The protein below binds the small molecule below.
Small molecule (SMILES): CC(C)C[C@H](NC(=O)[C@H](Cc1ccccc1)NC(=O)c1cnccn1)B(O)O

Binding-site contacts:
Ligand atom O8 contacts residue ALA49 of chain 1.Y at 3.2 Å (h-bond).
Ligand atom C5 contacts residue ASP126 of chain 1.Z at 3.5 Å.
Ligand atom C7 contacts residue THR21 of chain 1.Y at 3.7 Å.
Ligand atom C3 contacts residue ALA49 of chain 1.Y at 3.9 Å (hydrophobic).
Ligand atom C2 contacts residue THR21 of chain 1.Y at 3.9 Å.
Ligand atom O27 contacts residue THR1 of chain 1.Y at 2.2 Å (h-bond).
Ligand atom C24 contacts residue ALA46 of chain 1.Y at 3.6 Å (hydrophobic).
Ligand atom C3 contacts residue ASP126 of chain 1.Z at 3.5 Å.
Ligand atom N4 contacts residue ASP126 of chain 1.Z at 2.9 Å (salt-bridge).
Ligand atom C25 contacts residue VAL31 of chain 1.Y at 3.9 Å (hydrophobic).
Ligand atom C6 contacts residue ALA27 of chain 1.Y at 3.6 Å (hydrophobic).
Ligand atom N20 contacts residue GLY47 of chain 1.Y at 3.1 Å (h-bond).
Ligand atom C13 contacts residue GLY47 of chain 1.Y at 3.4 Å.
Ligand atom C10 contacts residue GLY47 of chain 1.Y at 3.6 Å.
Ligand atom C22 contacts residue THR1 of chain 1.Y at 2.9 Å.
Ligand atom C6 contacts residue ALA22 of chain 1.Y at 3.8 Å (hydrophobic).
Ligand atom C24 contacts residue ALA49 of chain 1.Y at 3.9 Å (hydrophobic).
Ligand atom C6 contacts residue THR21 of chain 1.Y at 4.0 Å.
Ligand atom C17 contacts residue THR21 of chain 1.Y at 3.7 Å.
Ligand atom C11 contacts residue THR21 of chain 1.Y at 3.2 Å.
Ligand atom C22 contacts residue LYS33 of chain 1.Y at 3.6 Å.
Ligand atom N9 contacts residue THR21 of chain 1.Y at 2.7 Å (h-bond).
Ligand atom C18 contacts residue GLY47 of chain 1.Y at 3.6 Å.
Ligand atom C21 contacts residue ARG19 of chain 1.Y at 3.6 Å.
Ligand atom C25 contacts residue ALA49 of chain 1.Y at 4.0 Å (hydrophobic).
Ligand atom C22 contacts residue ARG19 of chain 1.Y at 3.4 Å.
Ligand atom C10 contacts residue THR21 of chain 1.Y at 3.5 Å.
Ligand atom O19 contacts residue ALA20 of chain 1.Y at 3.1 Å.
Ligand atom O27 contacts residue ALA46 of chain 1.Y at 3.5 Å.
Ligand atom C24 contacts residue GLY47 of chain 1.Y at 3.0 Å.
Ligand atom C21 contacts residue THR1 of chain 1.Y at 2.4 Å.
Ligand atom C23 contacts residue GLY47 of chain 1.Y at 3.8 Å.
Ligand atom N20 contacts residue THR1 of chain 1.Y at 3.6 Å.
Ligand atom N1 contacts residue THR21 of chain 1.Y at 3.1 Å (h-bond).
Ligand atom O19 contacts residue THR21 of chain 1.Y at 3.2 Å (h-bond).
Ligand atom B26 contacts residue THR1 of chain 1.Y at 1.3 Å.
Ligand atom B26 contacts residue LYS33 of chain 1.Y at 4.0 Å.
Ligand atom O27 contacts residue GLY47 of chain 1.Y at 2.9 Å (h-bond).
Ligand atom C5 contacts residue ALA27 of chain 1.Y at 4.0 Å (hydrophobic).
Ligand atom O28 contacts residue THR1 of chain 1.Y at 2.2 Å (h-bond).

Sequence of chain 1.Z:
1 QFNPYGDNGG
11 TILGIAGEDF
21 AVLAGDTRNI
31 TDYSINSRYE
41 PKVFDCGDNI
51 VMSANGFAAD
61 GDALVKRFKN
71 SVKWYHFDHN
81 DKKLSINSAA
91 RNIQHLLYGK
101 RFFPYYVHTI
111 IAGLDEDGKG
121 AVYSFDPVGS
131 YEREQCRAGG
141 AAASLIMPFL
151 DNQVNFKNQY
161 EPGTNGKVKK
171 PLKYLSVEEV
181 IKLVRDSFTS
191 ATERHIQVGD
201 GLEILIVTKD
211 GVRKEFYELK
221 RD

Sequence of chain 1.Y:
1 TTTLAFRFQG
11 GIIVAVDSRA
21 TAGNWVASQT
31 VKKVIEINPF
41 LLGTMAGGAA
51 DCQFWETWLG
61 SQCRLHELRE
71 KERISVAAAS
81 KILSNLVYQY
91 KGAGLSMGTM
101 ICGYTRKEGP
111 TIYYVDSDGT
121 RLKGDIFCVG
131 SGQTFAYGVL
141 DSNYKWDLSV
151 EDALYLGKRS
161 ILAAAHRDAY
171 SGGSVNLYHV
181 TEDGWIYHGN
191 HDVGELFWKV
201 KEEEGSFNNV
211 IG